Binding-site contacts:
Ligand atom CAS contacts residue LYS122 of chain 1.B at 3.9 Å.
Ligand atom CAS contacts residue GLU124 of chain 1.B at 3.6 Å.
Ligand atom OAW contacts residue SER78 of chain 1.B at 3.8 Å.
Ligand atom CBA contacts residue TRP192 of chain 1.B at 3.7 Å (hydrophobic).
Ligand atom CBA contacts residue TRP76 of chain 1.B at 3.9 Å (hydrophobic).
Ligand atom CBB contacts residue TRP192 of chain 1.B at 3.6 Å (hydrophobic).
Ligand atom CAC contacts residue TYR86 of chain 1.B at 3.6 Å (hydrophobic).
Ligand atom CBK contacts residue TRP76 of chain 1.B at 3.5 Å (hydrophobic).
Ligand atom OAY contacts residue LYS122 of chain 1.B at 3.4 Å (salt-bridge).
Ligand atom OAY contacts residue LEU258 of chain 1.B at 3.8 Å.
Ligand atom CBL contacts residue TRP192 of chain 1.B at 3.9 Å (hydrophobic).
Ligand atom CBH contacts residue TRP192 of chain 1.B at 3.4 Å (hydrophobic).
Ligand atom OAI contacts residue TRP76 of chain 1.B at 3.6 Å.
Ligand atom CAS contacts residue TYR86 of chain 1.B at 3.7 Å (hydrophobic).
Ligand atom CBT contacts residue GLU124 of chain 1.B at 3.6 Å.
Ligand atom CBH contacts residue TRP76 of chain 1.B at 3.5 Å (hydrophobic).
Ligand atom CBJ contacts residue TRP76 of chain 1.B at 3.7 Å (hydrophobic).
Ligand atom CBI contacts residue TRP192 of chain 1.B at 3.8 Å (hydrophobic).
Ligand atom OAH contacts residue PHE257 of chain 1.B at 3.1 Å.
Ligand atom OAI contacts residue TRP192 of chain 1.B at 3.1 Å.
Ligand atom OAK contacts residue TRP192 of chain 1.B at 3.3 Å (h-bond).
Ligand atom CAC contacts residue GLU124 of chain 1.B at 3.1 Å.
Ligand atom OAN contacts residue LYS122 of chain 1.B at 3.0 Å (salt-bridge).
Ligand atom CAD contacts residue GLU124 of chain 1.B at 3.5 Å.
Ligand atom CBM contacts residue SER78 of chain 1.B at 3.6 Å.
Ligand atom OAG contacts residue PHE257 of chain 1.B at 3.8 Å.
Ligand atom OAJ contacts residue TRP192 of chain 1.B at 3.2 Å.
Ligand atom CAF contacts residue ASP144 of chain 1.B at 3.4 Å.
Ligand atom CBK contacts residue TRP192 of chain 1.B at 3.6 Å (hydrophobic).
Ligand atom OAV contacts residue PHE257 of chain 1.B at 3.9 Å.
Ligand atom NBV contacts residue GLU124 of chain 1.B at 2.6 Å (salt-bridge).
Ligand atom CBB contacts residue TRP76 of chain 1.B at 3.6 Å (hydrophobic).
Ligand atom OAN contacts residue GLU124 of chain 1.B at 3.4 Å (salt-bridge).
Ligand atom CBI contacts residue TRP76 of chain 1.B at 3.7 Å (hydrophobic).
Ligand atom CBJ contacts residue TRP192 of chain 1.B at 3.6 Å (hydrophobic).
Ligand atom OAJ contacts residue HIS142 of chain 1.B at 3.4 Å.
Ligand atom CAT contacts residue GLY77 of chain 1.B at 3.6 Å.
Ligand atom CAB contacts residue SER78 of chain 1.B at 3.2 Å.
Ligand atom CAP contacts residue ASP144 of chain 1.B at 3.5 Å.
Ligand atom CBG contacts residue PHE257 of chain 1.B at 3.9 Å (hydrophobic).

A small-molecule ligand and the protein it binds are described below.
Small molecule (SMILES): COC(=O)[C@@H]1c2cc3c(c(O)c2[C@@H](O[C@H]2C[C@H](O)[C@@H](O)[C@H](C)O2)C[C@]1(C)O)C(=O)c1c(O)cc2c(c1C3=O)O[C@H]1C[C@H](N(C)C)[C@H](O)[C@]2(C)O1

Sequence of chain 1.B:
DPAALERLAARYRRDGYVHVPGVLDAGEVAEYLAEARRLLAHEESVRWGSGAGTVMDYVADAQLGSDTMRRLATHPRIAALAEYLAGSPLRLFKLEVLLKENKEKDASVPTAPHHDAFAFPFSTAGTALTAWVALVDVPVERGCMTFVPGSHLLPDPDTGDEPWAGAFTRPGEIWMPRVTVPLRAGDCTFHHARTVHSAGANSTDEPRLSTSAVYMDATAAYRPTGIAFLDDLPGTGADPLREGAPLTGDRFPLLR